Sequence of chain 1.B:
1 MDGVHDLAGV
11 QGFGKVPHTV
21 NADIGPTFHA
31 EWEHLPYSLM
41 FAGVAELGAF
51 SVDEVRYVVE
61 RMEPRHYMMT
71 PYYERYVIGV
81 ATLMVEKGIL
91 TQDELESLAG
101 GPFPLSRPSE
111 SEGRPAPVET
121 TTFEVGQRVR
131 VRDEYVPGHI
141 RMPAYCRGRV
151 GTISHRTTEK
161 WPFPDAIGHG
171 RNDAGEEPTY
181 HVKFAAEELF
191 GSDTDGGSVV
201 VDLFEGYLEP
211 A

Sequence of chain 1.A:
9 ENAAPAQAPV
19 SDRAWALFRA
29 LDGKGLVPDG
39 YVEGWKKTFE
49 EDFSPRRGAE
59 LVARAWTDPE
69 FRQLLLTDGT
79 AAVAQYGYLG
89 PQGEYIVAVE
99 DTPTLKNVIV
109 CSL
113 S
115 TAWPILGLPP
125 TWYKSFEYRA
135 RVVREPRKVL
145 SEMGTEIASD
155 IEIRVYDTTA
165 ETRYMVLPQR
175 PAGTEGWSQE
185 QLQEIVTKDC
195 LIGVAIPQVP

Binding-site contacts:
Ligand atom C4 contacts residue TRP117 of chain 1.A at 4.3 Å (hydrophobic).
Ligand atom C1 contacts residue TRP117 of chain 1.A at 4.1 Å (hydrophobic).
Ligand atom C1 contacts residue GLN90 of chain 1.A at 3.9 Å.
Ligand atom C2 contacts residue TYR76 of chain 1.B at 4.4 Å (hydrophobic).
Ligand atom N contacts residue MET40 of chain 1.B at 2.7 Å (h-bond).
Ligand atom C2 contacts residue NO1 of chain 1.D at 3.8 Å.
Ligand atom C contacts residue TYR76 of chain 1.B at 3.9 Å (hydrophobic).
Ligand atom C1 contacts residue VAL52 of chain 1.B at 4.0 Å (hydrophobic).
Ligand atom C4 contacts residue TYR72 of chain 1.B at 3.5 Å (hydrophobic).
Ligand atom C contacts residue TYR37 of chain 1.B at 4.1 Å (hydrophobic).
Ligand atom C4 contacts residue TYR76 of chain 1.B at 4.1 Å (hydrophobic).
Ligand atom C contacts residue VAL55 of chain 1.B at 3.7 Å (hydrophobic).
Ligand atom C2 contacts residue MET40 of chain 1.B at 4.0 Å (hydrophobic).
Ligand atom C3 contacts residue TYR76 of chain 1.B at 4.3 Å (hydrophobic).
Ligand atom N contacts residue TYR76 of chain 1.B at 4.1 Å.
Ligand atom C1 contacts residue MET40 of chain 1.B at 3.8 Å (hydrophobic).
Ligand atom C1 contacts residue NO1 of chain 1.D at 3.8 Å.
Ligand atom C3 contacts residue CSD112 of chain 1.A at 3.9 Å.
Ligand atom C3 contacts residue VAL52 of chain 1.B at 4.0 Å (hydrophobic).
Ligand atom C contacts residue MET40 of chain 1.B at 2.0 Å (hydrophobic).
Ligand atom C2 contacts residue VAL52 of chain 1.B at 4.4 Å (hydrophobic).
Ligand atom C4 contacts residue NO1 of chain 1.D at 3.2 Å.
Ligand atom C4 contacts residue SER113 of chain 1.A at 4.0 Å.
Ligand atom C4 contacts residue TYR37 of chain 1.B at 3.8 Å (hydrophobic).
Ligand atom C3 contacts residue NO1 of chain 1.D at 3.8 Å.
Ligand atom N contacts residue VAL55 of chain 1.B at 4.3 Å.
Ligand atom C3 contacts residue ARG56 of chain 1.B at 3.8 Å.
Ligand atom N contacts residue TYR37 of chain 1.B at 4.3 Å.

A protein and the small-molecule ligand that binds it are described below.
Small molecule (SMILES): [C-]#[N+]C(C)(C)C